Sequence of chain 4.A:
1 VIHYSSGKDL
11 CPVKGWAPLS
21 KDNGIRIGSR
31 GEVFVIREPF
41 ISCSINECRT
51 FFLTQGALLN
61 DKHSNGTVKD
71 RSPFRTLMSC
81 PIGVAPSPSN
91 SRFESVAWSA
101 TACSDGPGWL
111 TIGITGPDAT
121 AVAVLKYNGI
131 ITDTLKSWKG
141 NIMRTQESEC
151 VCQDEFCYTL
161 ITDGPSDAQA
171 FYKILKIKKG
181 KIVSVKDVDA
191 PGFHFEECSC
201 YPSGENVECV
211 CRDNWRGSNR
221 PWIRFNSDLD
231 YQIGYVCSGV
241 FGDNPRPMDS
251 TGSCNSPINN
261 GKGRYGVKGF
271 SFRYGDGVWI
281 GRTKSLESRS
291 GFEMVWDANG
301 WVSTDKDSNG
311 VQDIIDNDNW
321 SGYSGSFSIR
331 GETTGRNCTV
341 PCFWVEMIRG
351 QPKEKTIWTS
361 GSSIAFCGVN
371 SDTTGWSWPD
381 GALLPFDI

Binding-site contacts:
Ligand atom N2 contacts residue ILE357 of chain 4.A at 3.4 Å.
Ligand atom O6 contacts residue THR67 of chain 4.A at 4.0 Å.
Ligand atom C2 contacts residue ILE357 of chain 4.A at 4.3 Å (hydrophobic).
Ligand atom C8 contacts residue ILE357 of chain 4.A at 3.7 Å (hydrophobic).
Ligand atom C7 contacts residue ILE357 of chain 4.A at 4.0 Å (hydrophobic).
Ligand atom O1 contacts residue ILE357 of chain 4.A at 3.4 Å.
Ligand atom C5 contacts residue ASN65 of chain 4.A at 4.0 Å.
Ligand atom O5 contacts residue ASN65 of chain 4.A at 2.7 Å (h-bond).
Ligand atom C6 contacts residue ASN65 of chain 4.A at 4.3 Å.
Ligand atom C6 contacts residue THR67 of chain 4.A at 4.0 Å.
Ligand atom O6 contacts residue ASN65 of chain 4.A at 4.0 Å.
Ligand atom O5 contacts residue THR67 of chain 4.A at 3.9 Å.
Ligand atom O1 contacts residue ASN65 of chain 4.A at 2.8 Å (h-bond).
Ligand atom C1 contacts residue ILE357 of chain 4.A at 4.1 Å (hydrophobic).
Ligand atom C2 contacts residue ASN65 of chain 4.A at 4.3 Å.
Ligand atom C1 contacts residue ASN65 of chain 4.A at 2.9 Å.
Ligand atom C8 contacts residue ILE388 of chain 4.A at 3.2 Å (hydrophobic).

The protein below binds the small molecule below.
Small molecule (SMILES): CC(=O)N[C@@H]1[C@@H](O)[C@H](O)[C@@H](CO)O[C@H]1O